Sequence of chain 4.E:
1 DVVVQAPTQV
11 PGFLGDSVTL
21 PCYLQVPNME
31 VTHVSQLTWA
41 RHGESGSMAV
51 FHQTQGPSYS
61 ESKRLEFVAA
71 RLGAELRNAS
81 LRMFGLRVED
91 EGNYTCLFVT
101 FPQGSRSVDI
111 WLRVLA

Binding-site contacts:
Ligand atom N2 contacts residue ASN93 of chain 4.E at 2.5 Å (h-bond).
Ligand atom C4 contacts residue ASN93 of chain 4.E at 3.6 Å.
Ligand atom C5 contacts residue TRP111 of chain 4.E at 3.7 Å (hydrophobic).
Ligand atom C1 contacts residue TRP111 of chain 4.E at 3.9 Å (hydrophobic).
Ligand atom C2 contacts residue ASN93 of chain 4.E at 1.8 Å.
Ligand atom C6 contacts residue ASN93 of chain 4.E at 3.1 Å.
Ligand atom C8 contacts residue GLY92 of chain 4.E at 3.6 Å.
Ligand atom O7 contacts residue TRP111 of chain 4.E at 3.6 Å.
Ligand atom C6 contacts residue HIS42 of chain 4.E at 4.3 Å.
Ligand atom C2 contacts residue TRP111 of chain 4.E at 4.1 Å (hydrophobic).
Ligand atom O5 contacts residue TRP111 of chain 4.E at 4.3 Å.
Ligand atom C8 contacts residue GLU91 of chain 4.E at 3.8 Å.
Ligand atom O3 contacts residue TRP111 of chain 4.E at 4.3 Å.
Ligand atom C3 contacts residue TRP111 of chain 4.E at 3.7 Å (hydrophobic).
Ligand atom N2 contacts residue TRP111 of chain 4.E at 3.5 Å.
Ligand atom C5 contacts residue ASN93 of chain 4.E at 3.5 Å.
Ligand atom C3 contacts residue ASN93 of chain 4.E at 3.1 Å.
Ligand atom C7 contacts residue ASN93 of chain 4.E at 3.5 Å.
Ligand atom O4 contacts residue TRP111 of chain 4.E at 3.4 Å.
Ligand atom O3 contacts residue ASN93 of chain 4.E at 4.0 Å.
Ligand atom C1 contacts residue ASN93 of chain 4.E at 1.4 Å.
Ligand atom C5 contacts residue ASN93 of chain 4.E at 4.0 Å.
Ligand atom O7 contacts residue ASN93 of chain 4.E at 3.9 Å.
Ligand atom C8 contacts residue TRP111 of chain 4.E at 3.3 Å (hydrophobic).
Ligand atom O5 contacts residue ASN93 of chain 4.E at 4.1 Å.
Ligand atom C7 contacts residue GLY92 of chain 4.E at 4.2 Å.
Ligand atom C7 contacts residue TRP111 of chain 4.E at 3.8 Å (hydrophobic).
Ligand atom N2 contacts residue GLY92 of chain 4.E at 4.2 Å.
Ligand atom C4 contacts residue TRP111 of chain 4.E at 4.0 Å (hydrophobic).
Ligand atom O5 contacts residue ASN93 of chain 4.E at 2.3 Å (h-bond).

The protein below binds the small molecule below.
Small molecule (SMILES): CC(=O)N[C@H]1[C@H](O[C@H]2[C@H](O)[C@@H](NC(C)=O)CO[C@@H]2CO[C@@H]2O[C@@H](C)[C@@H](O)[C@@H](O)[C@@H]2O)O[C@H](CO)[C@@H](O[C@@H]2O[C@H](CO)[C@@H](O)[C@H](O[C@H]3O[C@H](CO)[C@@H](O)[C@H](O)[C@@H]3O)[C@@H]2O)[C@@H]1O